Sequence of chain 1.C:
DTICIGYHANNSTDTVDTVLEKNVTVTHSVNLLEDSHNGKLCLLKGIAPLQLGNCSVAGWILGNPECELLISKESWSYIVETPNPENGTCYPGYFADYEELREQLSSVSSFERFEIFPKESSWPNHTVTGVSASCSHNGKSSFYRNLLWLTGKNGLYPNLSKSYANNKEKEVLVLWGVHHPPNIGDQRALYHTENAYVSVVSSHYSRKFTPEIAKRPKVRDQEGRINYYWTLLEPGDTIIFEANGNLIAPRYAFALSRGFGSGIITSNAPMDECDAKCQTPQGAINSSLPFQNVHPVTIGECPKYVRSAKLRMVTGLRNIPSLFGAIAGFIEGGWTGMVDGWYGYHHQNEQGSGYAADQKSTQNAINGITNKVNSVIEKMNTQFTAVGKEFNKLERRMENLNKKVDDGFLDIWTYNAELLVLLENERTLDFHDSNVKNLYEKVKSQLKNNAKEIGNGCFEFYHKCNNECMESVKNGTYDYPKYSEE

The protein below binds the small molecule below.
Small molecule (SMILES): CC(=O)N[C@H]1[C@H](O[C@H]2[C@H](O)[C@@H](NC(C)=O)CO[C@@H]2CO)O[C@H](CO)[C@@H](O[C@@H]2O[C@H](CO)[C@@H](O)[C@H](O)[C@@H]2O)[C@@H]1O

Binding-site contacts:
Ligand atom O6 contacts residue THR30 of chain 1.C at 3.9 Å.
Ligand atom O5 contacts residue ASN28 of chain 1.C at 2.4 Å (h-bond).
Ligand atom N2 contacts residue ASN28 of chain 1.C at 2.9 Å (h-bond).
Ligand atom O7 contacts residue ASN28 of chain 1.C at 3.3 Å (h-bond).
Ligand atom C4 contacts residue ASN28 of chain 1.C at 4.2 Å.
Ligand atom C7 contacts residue ASN28 of chain 1.C at 3.3 Å.
Ligand atom C3 contacts residue ASN28 of chain 1.C at 3.8 Å.
Ligand atom C1 contacts residue ASN28 of chain 1.C at 1.4 Å.
Ligand atom C2 contacts residue ASN28 of chain 1.C at 2.5 Å.
Ligand atom C5 contacts residue ASN28 of chain 1.C at 3.7 Å.
Ligand atom C8 contacts residue ASN28 of chain 1.C at 4.4 Å.